Binding-site contacts:
Ligand atom O7 contacts residue ASN123 of chain 1.A at 3.3 Å (h-bond).
Ligand atom O5 contacts residue ASN123 of chain 1.A at 2.4 Å (h-bond).
Ligand atom N2 contacts residue ASP291 of chain 1.A at 4.4 Å.
Ligand atom C2 contacts residue TYR140 of chain 1.A at 4.3 Å (hydrophobic).
Ligand atom C2 contacts residue ASN123 of chain 1.A at 2.4 Å.
Ligand atom C6 contacts residue TYR140 of chain 1.A at 4.3 Å (hydrophobic).
Ligand atom O6 contacts residue SER125 of chain 1.A at 3.4 Å (h-bond).
Ligand atom C7 contacts residue ASN105 of chain 1.A at 3.9 Å.
Ligand atom C8 contacts residue ARG92 of chain 1.C at 3.3 Å.
Ligand atom N2 contacts residue ASN123 of chain 1.A at 2.9 Å (h-bond).
Ligand atom C8 contacts residue ASN105 of chain 1.A at 4.0 Å.
Ligand atom O7 contacts residue ASN105 of chain 1.A at 3.2 Å (h-bond).
Ligand atom C4 contacts residue ASN123 of chain 1.A at 4.2 Å.
Ligand atom C1 contacts residue TYR140 of chain 1.A at 3.6 Å (hydrophobic).
Ligand atom C8 contacts residue ASN123 of chain 1.A at 4.4 Å.
Ligand atom O4 contacts residue TYR140 of chain 1.A at 4.5 Å.
Ligand atom C8 contacts residue ASP291 of chain 1.A at 4.1 Å.
Ligand atom C7 contacts residue ASN123 of chain 1.A at 3.3 Å.
Ligand atom O7 contacts residue TYR140 of chain 1.A at 4.3 Å.
Ligand atom N2 contacts residue TYR140 of chain 1.A at 4.5 Å.
Ligand atom C3 contacts residue TYR140 of chain 1.A at 4.1 Å (hydrophobic).
Ligand atom C5 contacts residue TYR140 of chain 1.A at 3.8 Å (hydrophobic).
Ligand atom C3 contacts residue ASN123 of chain 1.A at 3.8 Å.
Ligand atom C1 contacts residue ASN123 of chain 1.A at 1.4 Å.
Ligand atom O5 contacts residue TYR140 of chain 1.A at 3.9 Å.
Ligand atom O6 contacts residue TYR140 of chain 1.A at 4.1 Å.
Ligand atom C5 contacts residue ASN123 of chain 1.A at 3.7 Å.

Sequence of chain 1.C:
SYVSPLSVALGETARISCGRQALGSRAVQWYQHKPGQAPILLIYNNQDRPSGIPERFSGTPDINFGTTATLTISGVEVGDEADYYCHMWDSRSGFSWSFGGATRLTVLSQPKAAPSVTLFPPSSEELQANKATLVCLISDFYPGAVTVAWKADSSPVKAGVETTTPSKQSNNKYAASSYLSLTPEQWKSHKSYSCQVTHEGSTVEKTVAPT

Sequence of chain 1.A:
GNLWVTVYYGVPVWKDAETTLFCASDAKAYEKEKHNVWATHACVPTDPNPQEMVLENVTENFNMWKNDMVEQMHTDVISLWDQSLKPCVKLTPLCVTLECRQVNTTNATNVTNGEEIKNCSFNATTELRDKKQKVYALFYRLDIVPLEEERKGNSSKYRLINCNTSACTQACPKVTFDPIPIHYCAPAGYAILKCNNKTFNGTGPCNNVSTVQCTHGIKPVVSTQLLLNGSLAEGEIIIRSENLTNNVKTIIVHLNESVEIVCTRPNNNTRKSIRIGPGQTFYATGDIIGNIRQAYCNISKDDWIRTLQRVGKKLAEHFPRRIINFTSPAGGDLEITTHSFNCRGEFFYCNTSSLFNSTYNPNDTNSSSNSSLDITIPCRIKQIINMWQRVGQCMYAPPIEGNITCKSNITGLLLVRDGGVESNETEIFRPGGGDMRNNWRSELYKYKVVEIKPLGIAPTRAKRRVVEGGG

This protein binds this small molecule.
Small molecule (SMILES): CC(=O)N[C@H]1[C@H](O[C@H]2[C@H](O)[C@@H](NC(C)=O)CO[C@@H]2CO)O[C@H](CO)[C@@H](O[C@@H]2O[C@H](CO[C@H]3O[C@H](CO)[C@@H](O)[C@H](O)[C@@H]3O)[C@@H](O)[C@H](O[C@H]3O[C@H](CO)[C@@H](O)[C@H](O)[C@@H]3O)[C@@H]2O)[C@@H]1O